Binding-site contacts:
Ligand atom N2 contacts residue ASN154 of chain 2.B at 3.0 Å (h-bond).
Ligand atom C6 contacts residue SER151 of chain 2.B at 4.1 Å.
Ligand atom C7 contacts residue ASN154 of chain 2.B at 3.3 Å.
Ligand atom O6 contacts residue GLU150 of chain 2.B at 3.9 Å.
Ligand atom O5 contacts residue ASN154 of chain 2.B at 2.3 Å (h-bond).
Ligand atom C2 contacts residue ASN154 of chain 2.B at 2.6 Å.
Ligand atom N2 contacts residue THR156 of chain 2.B at 4.3 Å.
Ligand atom C8 contacts residue THR156 of chain 2.B at 4.2 Å.
Ligand atom O6 contacts residue ALA147 of chain 2.B at 3.1 Å (h-bond).
Ligand atom O5 contacts residue GLU150 of chain 2.B at 3.7 Å.
Ligand atom O6 contacts residue SER151 of chain 2.B at 4.2 Å.
Ligand atom C4 contacts residue ASN154 of chain 2.B at 4.3 Å.
Ligand atom O5 contacts residue SER151 of chain 2.B at 4.1 Å.
Ligand atom O7 contacts residue ASN154 of chain 2.B at 3.3 Å (h-bond).
Ligand atom C5 contacts residue THR156 of chain 2.B at 4.3 Å.
Ligand atom C1 contacts residue GLU150 of chain 2.B at 4.2 Å.
Ligand atom C1 contacts residue THR156 of chain 2.B at 3.9 Å.
Ligand atom C1 contacts residue ASN154 of chain 2.B at 1.3 Å.
Ligand atom C3 contacts residue ASN154 of chain 2.B at 4.0 Å.
Ligand atom C5 contacts residue ASN154 of chain 2.B at 3.6 Å.
Ligand atom C6 contacts residue ALA147 of chain 2.B at 3.7 Å (hydrophobic).
Ligand atom O5 contacts residue THR156 of chain 2.B at 4.1 Å.
Ligand atom C8 contacts residue ASN154 of chain 2.B at 4.5 Å.

A small-molecule ligand and the protein it binds are described below.
Small molecule (SMILES): CC(=O)N[C@@H]1[C@@H](O)[C@H](O)[C@@H](CO)O[C@H]1O

Sequence of chain 2.B:
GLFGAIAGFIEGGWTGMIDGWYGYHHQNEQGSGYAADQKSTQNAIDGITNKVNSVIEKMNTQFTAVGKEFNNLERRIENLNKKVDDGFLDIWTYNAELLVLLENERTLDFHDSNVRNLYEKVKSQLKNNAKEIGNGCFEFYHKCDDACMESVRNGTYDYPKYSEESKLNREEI